This protein binds this small molecule.
Small molecule (SMILES): O=c1cc[nH]c(=O)[nH]1

Binding-site contacts:
Ligand atom C2 contacts residue LEU203 of chain 1.A at 4.0 Å (hydrophobic).
Ligand atom C5 contacts residue LEU203 of chain 1.A at 4.2 Å (hydrophobic).
Ligand atom N3 contacts residue TYR135 of chain 1.A at 4.1 Å.
Ligand atom C6 contacts residue GLN188 of chain 1.A at 3.8 Å.
Ligand atom O2 contacts residue ASP105 of chain 1.A at 3.2 Å (salt-bridge).
Ligand atom O4 contacts residue TYR135 of chain 1.A at 2.8 Å (h-bond).
Ligand atom C4 contacts residue TYR135 of chain 1.A at 3.8 Å (hydrophobic).
Ligand atom N1 contacts residue THR108 of chain 1.A at 4.2 Å.
Ligand atom C5 contacts residue VAL189 of chain 1.A at 3.2 Å (hydrophobic).
Ligand atom C2 contacts residue THR108 of chain 1.A at 3.9 Å.
Ligand atom C4 contacts residue LEU203 of chain 1.A at 4.4 Å (hydrophobic).
Ligand atom C5 contacts residue HIS187 of chain 1.A at 3.7 Å.
Ligand atom O4 contacts residue VAL189 of chain 1.A at 3.9 Å.
Ligand atom C4 contacts residue VAL189 of chain 1.A at 4.0 Å (hydrophobic).
Ligand atom C2 contacts residue LEU104 of chain 1.A at 4.5 Å (hydrophobic).
Ligand atom N3 contacts residue LEU203 of chain 1.A at 4.3 Å.
Ligand atom O2 contacts residue THR108 of chain 1.A at 3.3 Å (h-bond).
Ligand atom C6 contacts residue VAL189 of chain 1.A at 3.7 Å (hydrophobic).
Ligand atom N3 contacts residue LEU104 of chain 1.A at 4.1 Å.
Ligand atom C6 contacts residue HIS187 of chain 1.A at 3.4 Å.
Ligand atom C6 contacts residue LYS190 of chain 1.A at 4.1 Å.
Ligand atom C5 contacts residue GLN188 of chain 1.A at 3.5 Å.
Ligand atom N1 contacts residue HIS187 of chain 1.A at 3.9 Å.
Ligand atom N1 contacts residue LEU203 of chain 1.A at 3.8 Å.
Ligand atom C6 contacts residue LEU203 of chain 1.A at 3.9 Å (hydrophobic).
Ligand atom C5 contacts residue LYS190 of chain 1.A at 4.5 Å.
Ligand atom O2 contacts residue LEU104 of chain 1.A at 3.9 Å.
Ligand atom C2 contacts residue ASP105 of chain 1.A at 4.4 Å.

Sequence of chain 1.A:
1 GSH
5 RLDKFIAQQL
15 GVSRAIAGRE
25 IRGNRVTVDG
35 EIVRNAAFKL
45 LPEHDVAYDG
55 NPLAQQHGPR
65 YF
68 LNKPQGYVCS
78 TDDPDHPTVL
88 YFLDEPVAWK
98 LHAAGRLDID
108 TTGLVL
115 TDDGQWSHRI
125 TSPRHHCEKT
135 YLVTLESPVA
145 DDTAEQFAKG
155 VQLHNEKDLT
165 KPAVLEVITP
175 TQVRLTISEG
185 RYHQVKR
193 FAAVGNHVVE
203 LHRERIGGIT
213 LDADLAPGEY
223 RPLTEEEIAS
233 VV